Binding-site contacts:
Ligand atom C2 contacts residue PHE78 of chain 1.A at 3.8 Å (hydrophobic).
Ligand atom N1 contacts residue PHE78 of chain 1.A at 2.8 Å (h-bond).
Ligand atom C2 contacts residue TRP86 of chain 1.A at 3.5 Å (hydrophobic).
Ligand atom C2 contacts residue SER79 of chain 1.A at 4.0 Å.
Ligand atom O3 contacts residue TRP100 of chain 1.A at 3.5 Å.
Ligand atom C1 contacts residue ASN51 of chain 1.A at 4.2 Å.
Ligand atom O2 contacts residue PHE78 of chain 1.A at 3.9 Å.
Ligand atom C3 contacts residue TRP100 of chain 1.A at 3.4 Å (hydrophobic).
Ligand atom N1 contacts residue TRP80 of chain 1.A at 3.4 Å.
Ligand atom O2 contacts residue SER79 of chain 1.A at 3.5 Å.
Ligand atom O3 contacts residue TRP80 of chain 1.A at 4.1 Å.
Ligand atom C5 contacts residue ASN51 of chain 1.A at 4.0 Å.
Ligand atom O1 contacts residue PHE78 of chain 1.A at 3.8 Å.
Ligand atom C3 contacts residue TRP86 of chain 1.A at 3.8 Å (hydrophobic).
Ligand atom O1 contacts residue ASN51 of chain 1.A at 3.5 Å.
Ligand atom N1 contacts residue SER79 of chain 1.A at 4.0 Å.
Ligand atom C6 contacts residue TRP100 of chain 1.A at 4.0 Å (hydrophobic).
Ligand atom N2 contacts residue TRP86 of chain 1.A at 3.7 Å.
Ligand atom N2 contacts residue TRP100 of chain 1.A at 3.3 Å (h-bond).
Ligand atom C2 contacts residue TRP80 of chain 1.A at 3.3 Å (hydrophobic).
Ligand atom O2 contacts residue TYR102 of chain 1.A at 2.7 Å (h-bond).
Ligand atom C9 contacts residue ASN51 of chain 1.A at 3.7 Å.
Ligand atom C9 contacts residue HIS97 of chain 1.A at 3.9 Å.
Ligand atom O2 contacts residue TRP80 of chain 1.A at 3.1 Å (h-bond).
Ligand atom C3 contacts residue TYR102 of chain 1.A at 3.6 Å (hydrophobic).
Ligand atom C4 contacts residue TRP80 of chain 1.A at 3.4 Å (hydrophobic).
Ligand atom C2 contacts residue TYR102 of chain 1.A at 3.4 Å (hydrophobic).
Ligand atom O3 contacts residue PHE57 of chain 1.A at 4.2 Å.
Ligand atom C1 contacts residue TRP80 of chain 1.A at 3.6 Å (hydrophobic).
Ligand atom O1 contacts residue PRO52 of chain 1.A at 3.5 Å.
Ligand atom C6 contacts residue TRP86 of chain 1.A at 4.0 Å (hydrophobic).
Ligand atom C5 contacts residue TRP100 of chain 1.A at 3.6 Å (hydrophobic).
Ligand atom C3 contacts residue TRP80 of chain 1.A at 3.6 Å (hydrophobic).
Ligand atom C1 contacts residue PHE78 of chain 1.A at 3.7 Å (hydrophobic).
Ligand atom O1 contacts residue TRP80 of chain 1.A at 3.9 Å.
Ligand atom C8 contacts residue ILE88 of chain 1.A at 3.7 Å (hydrophobic).
Ligand atom O3 contacts residue ASN51 of chain 1.A at 3.0 Å (h-bond).
Ligand atom N1 contacts residue TRP86 of chain 1.A at 3.9 Å.
Ligand atom O2 contacts residue TRP86 of chain 1.A at 3.5 Å.
Ligand atom C4 contacts residue TRP100 of chain 1.A at 3.6 Å (hydrophobic).

The protein below binds the small molecule below.
Small molecule (SMILES): CC(C)=CC(=O)N[C@H]1CC(=O)NC1=O

Sequence of chain 1.A:
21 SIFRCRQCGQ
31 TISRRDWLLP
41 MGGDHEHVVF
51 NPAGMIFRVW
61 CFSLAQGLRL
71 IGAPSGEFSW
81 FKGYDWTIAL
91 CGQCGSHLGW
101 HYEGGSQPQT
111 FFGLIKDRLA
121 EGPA